Sequence of chain 20.A:
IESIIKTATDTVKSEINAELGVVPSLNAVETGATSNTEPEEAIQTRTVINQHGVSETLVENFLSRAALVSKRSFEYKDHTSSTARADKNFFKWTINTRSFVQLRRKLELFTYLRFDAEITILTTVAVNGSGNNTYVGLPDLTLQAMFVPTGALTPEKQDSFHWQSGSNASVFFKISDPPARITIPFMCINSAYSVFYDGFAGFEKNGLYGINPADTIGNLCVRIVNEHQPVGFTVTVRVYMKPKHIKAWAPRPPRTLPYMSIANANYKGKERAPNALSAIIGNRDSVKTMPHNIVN

Binding-site contacts:
Ligand atom C08 contacts residue MET241 of chain 20.A at 3.6 Å (hydrophobic).
Ligand atom C30 contacts residue TYR193 of chain 20.A at 3.8 Å (hydrophobic).
Ligand atom C29 contacts residue VAL195 of chain 20.A at 3.4 Å (hydrophobic).
Ligand atom F26 contacts residue MET146 of chain 20.A at 3.2 Å.
Ligand atom O23 contacts residue LEU220 of chain 20.A at 3.2 Å.
Ligand atom F25 contacts residue VAL171 of chain 20.A at 3.1 Å.
Ligand atom N02 contacts residue PHE115 of chain 20.A at 3.6 Å.
Ligand atom O01 contacts residue PHE115 of chain 20.A at 3.5 Å.
Ligand atom C08 contacts residue ALA117 of chain 20.A at 3.8 Å (hydrophobic).
Ligand atom F26 contacts residue PHE147 of chain 20.A at 2.6 Å.
Ligand atom C07 contacts residue TYR193 of chain 20.A at 3.6 Å (hydrophobic).
Ligand atom F26 contacts residue ALA145 of chain 20.A at 2.9 Å.
Ligand atom C05 contacts residue TYR193 of chain 20.A at 3.3 Å (hydrophobic).
Ligand atom C22 contacts residue ALA169 of chain 20.A at 3.5 Å (hydrophobic).
Ligand atom N20 contacts residue PHE147 of chain 20.A at 3.4 Å.
Ligand atom C21 contacts residue PHE147 of chain 20.A at 3.8 Å (hydrophobic).
Ligand atom C12 contacts residue ILE119 of chain 20.A at 3.4 Å (hydrophobic).
Ligand atom N20 contacts residue ILE184 of chain 20.A at 3.8 Å.
Ligand atom C22 contacts residue PHE147 of chain 20.A at 3.8 Å (hydrophobic).
Ligand atom F26 contacts residue ALA169 of chain 20.A at 2.5 Å.
Ligand atom C13 contacts residue ILE119 of chain 20.A at 3.4 Å (hydrophobic).
Ligand atom C30 contacts residue PHE115 of chain 20.A at 3.6 Å (hydrophobic).
Ligand atom C06 contacts residue TYR193 of chain 20.A at 3.8 Å (hydrophobic).
Ligand atom C17 contacts residue ILE184 of chain 20.A at 3.4 Å (hydrophobic).
Ligand atom F24 contacts residue ILE182 of chain 20.A at 3.6 Å.
Ligand atom N20 contacts residue ILE182 of chain 20.A at 3.3 Å.
Ligand atom F25 contacts residue ALA145 of chain 20.A at 3.0 Å.
Ligand atom N02 contacts residue THR97 of chain 20.A at 3.4 Å.
Ligand atom C21 contacts residue ILE182 of chain 20.A at 3.4 Å (hydrophobic).
Ligand atom O10 contacts residue ILE95 of chain 20.A at 3.3 Å.
Ligand atom C29 contacts residue SER194 of chain 20.A at 3.5 Å.
Ligand atom O01 contacts residue THR97 of chain 20.A at 3.6 Å.
Ligand atom C04 contacts residue TYR193 of chain 20.A at 3.8 Å (hydrophobic).
Ligand atom F24 contacts residue ALA169 of chain 20.A at 3.3 Å.
Ligand atom C29 contacts residue TYR193 of chain 20.A at 3.5 Å (hydrophobic).
Ligand atom N28 contacts residue TYR193 of chain 20.A at 3.4 Å.
Ligand atom C16 contacts residue ILE184 of chain 20.A at 3.2 Å (hydrophobic).
Ligand atom C22 contacts residue ALA145 of chain 20.A at 3.6 Å (hydrophobic).
Ligand atom N19 contacts residue LEU220 of chain 20.A at 3.1 Å.
Ligand atom C14 contacts residue ILE119 of chain 20.A at 3.6 Å (hydrophobic).

Sequence of chain 20.B:
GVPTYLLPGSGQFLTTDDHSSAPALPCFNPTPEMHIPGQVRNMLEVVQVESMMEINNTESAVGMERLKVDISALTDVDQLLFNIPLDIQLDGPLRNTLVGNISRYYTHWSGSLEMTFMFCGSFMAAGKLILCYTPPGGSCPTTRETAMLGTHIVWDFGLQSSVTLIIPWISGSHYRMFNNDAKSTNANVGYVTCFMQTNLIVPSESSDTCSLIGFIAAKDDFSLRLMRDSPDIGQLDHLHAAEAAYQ

A small-molecule ligand and the protein it binds are described below.
Small molecule (SMILES): Cc1cc(-c2noc(C(F)(F)F)n2)ccc1OCCCc1cc(C(=O)N(C)C)no1